The small molecule below binds the protein below.
Small molecule (SMILES): CC(=O)N[C@@H]1[C@@H](O)[C@H](O)[C@@H](CO)O[C@H]1O

Sequence of chain 1.B:
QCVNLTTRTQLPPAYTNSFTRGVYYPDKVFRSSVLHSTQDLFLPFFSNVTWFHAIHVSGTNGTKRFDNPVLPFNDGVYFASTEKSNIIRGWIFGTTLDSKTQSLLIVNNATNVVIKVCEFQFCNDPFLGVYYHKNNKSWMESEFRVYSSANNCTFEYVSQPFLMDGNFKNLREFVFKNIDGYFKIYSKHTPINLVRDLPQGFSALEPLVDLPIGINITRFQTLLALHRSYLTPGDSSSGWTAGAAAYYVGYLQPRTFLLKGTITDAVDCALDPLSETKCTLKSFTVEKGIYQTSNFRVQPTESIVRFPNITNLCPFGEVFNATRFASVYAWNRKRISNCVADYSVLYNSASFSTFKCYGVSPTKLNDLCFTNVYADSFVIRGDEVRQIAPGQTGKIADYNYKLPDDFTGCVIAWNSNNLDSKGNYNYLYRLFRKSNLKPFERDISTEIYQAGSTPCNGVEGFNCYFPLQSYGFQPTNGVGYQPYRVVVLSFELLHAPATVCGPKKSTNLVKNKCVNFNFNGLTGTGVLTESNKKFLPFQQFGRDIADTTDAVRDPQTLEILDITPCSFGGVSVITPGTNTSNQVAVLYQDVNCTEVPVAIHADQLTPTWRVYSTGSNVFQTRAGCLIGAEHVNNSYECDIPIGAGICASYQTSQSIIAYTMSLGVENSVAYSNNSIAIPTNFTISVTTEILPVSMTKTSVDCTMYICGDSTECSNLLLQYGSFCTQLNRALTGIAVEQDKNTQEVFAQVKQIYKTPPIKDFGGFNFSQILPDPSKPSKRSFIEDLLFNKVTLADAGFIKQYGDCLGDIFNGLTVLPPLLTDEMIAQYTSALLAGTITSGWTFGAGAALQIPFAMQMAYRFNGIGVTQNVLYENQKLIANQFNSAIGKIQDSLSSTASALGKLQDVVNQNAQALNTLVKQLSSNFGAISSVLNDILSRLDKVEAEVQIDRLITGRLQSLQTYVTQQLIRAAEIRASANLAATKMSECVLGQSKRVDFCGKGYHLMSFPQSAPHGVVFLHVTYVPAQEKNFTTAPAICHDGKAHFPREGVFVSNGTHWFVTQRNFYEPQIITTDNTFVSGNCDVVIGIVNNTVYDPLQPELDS

Binding-site contacts:
Ligand atom O7 contacts residue ASN603 of chain 1.B at 3.2 Å (h-bond).
Ligand atom C2 contacts residue ASN603 of chain 1.B at 2.5 Å.
Ligand atom O6 contacts residue ASN603 of chain 1.B at 4.0 Å.
Ligand atom C8 contacts residue ASN603 of chain 1.B at 4.5 Å.
Ligand atom C3 contacts residue ASN603 of chain 1.B at 3.8 Å.
Ligand atom C5 contacts residue ASN603 of chain 1.B at 3.8 Å.
Ligand atom O5 contacts residue ASN603 of chain 1.B at 2.4 Å (h-bond).
Ligand atom C7 contacts residue ASN603 of chain 1.B at 3.3 Å.
Ligand atom C4 contacts residue ASN603 of chain 1.B at 4.3 Å.
Ligand atom C1 contacts residue ASN603 of chain 1.B at 1.4 Å.
Ligand atom N2 contacts residue ASN603 of chain 1.B at 3.0 Å (h-bond).